Sequence of chain 1.A:
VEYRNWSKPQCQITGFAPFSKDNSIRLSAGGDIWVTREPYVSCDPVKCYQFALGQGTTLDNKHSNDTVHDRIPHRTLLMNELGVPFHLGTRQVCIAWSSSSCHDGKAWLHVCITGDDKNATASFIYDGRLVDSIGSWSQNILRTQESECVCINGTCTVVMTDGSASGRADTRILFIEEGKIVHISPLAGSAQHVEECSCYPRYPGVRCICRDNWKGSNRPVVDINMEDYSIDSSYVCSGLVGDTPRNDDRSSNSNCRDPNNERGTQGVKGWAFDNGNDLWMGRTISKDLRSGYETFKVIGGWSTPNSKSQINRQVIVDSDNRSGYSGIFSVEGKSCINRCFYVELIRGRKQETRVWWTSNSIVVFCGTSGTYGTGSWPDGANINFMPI

Sequence of chain 1.B:
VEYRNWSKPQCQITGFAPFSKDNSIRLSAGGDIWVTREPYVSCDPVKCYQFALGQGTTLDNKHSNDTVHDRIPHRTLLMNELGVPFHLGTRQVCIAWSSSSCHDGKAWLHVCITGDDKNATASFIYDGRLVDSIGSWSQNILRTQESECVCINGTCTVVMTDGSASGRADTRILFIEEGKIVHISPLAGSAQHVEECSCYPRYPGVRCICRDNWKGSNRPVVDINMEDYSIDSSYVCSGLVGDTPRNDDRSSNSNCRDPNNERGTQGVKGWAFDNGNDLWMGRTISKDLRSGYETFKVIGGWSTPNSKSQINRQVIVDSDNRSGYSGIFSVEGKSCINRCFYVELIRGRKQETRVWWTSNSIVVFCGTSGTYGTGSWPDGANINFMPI

Binding-site contacts:
Ligand atom C8 contacts residue THR374 of chain 1.B at 2.2 Å.
Ligand atom N2 contacts residue ASN119 of chain 1.A at 3.0 Å (h-bond).
Ligand atom C1 contacts residue ASN119 of chain 1.A at 1.5 Å.
Ligand atom O2 contacts residue ARG313 of chain 1.B at 2.4 Å (salt-bridge).
Ligand atom C6 contacts residue ILE311 of chain 1.B at 3.4 Å (hydrophobic).
Ligand atom O2 contacts residue GLN310 of chain 1.B at 2.9 Å (h-bond).
Ligand atom O3 contacts residue TYR372 of chain 1.B at 3.5 Å.
Ligand atom C7 contacts residue GLY373 of chain 1.B at 0.9 Å.
Ligand atom O4 contacts residue ASN312 of chain 1.B at 3.5 Å (h-bond).
Ligand atom C8 contacts residue TYR372 of chain 1.B at 2.5 Å (hydrophobic).
Ligand atom O6 contacts residue ARG313 of chain 1.B at 2.3 Å (salt-bridge).
Ligand atom N2 contacts residue GLY373 of chain 1.B at 1.8 Å.
Ligand atom O3 contacts residue GLY373 of chain 1.B at 3.4 Å (h-bond).
Ligand atom C2 contacts residue THR374 of chain 1.B at 3.3 Å.
Ligand atom O7 contacts residue GLY373 of chain 1.B at 1.9 Å.
Ligand atom C8 contacts residue GLY373 of chain 1.B at 0.6 Å.
Ligand atom C7 contacts residue TYR372 of chain 1.B at 2.3 Å (hydrophobic).
Ligand atom C7 contacts residue THR374 of chain 1.B at 2.9 Å.
Ligand atom C6 contacts residue ARG313 of chain 1.B at 3.5 Å.
Ligand atom C3 contacts residue ASN312 of chain 1.B at 3.5 Å.
Ligand atom C2 contacts residue ASN119 of chain 1.A at 2.5 Å.
Ligand atom O4 contacts residue ARG313 of chain 1.B at 3.5 Å (salt-bridge).
Ligand atom N2 contacts residue TYR372 of chain 1.B at 3.1 Å (h-bond).
Ligand atom N2 contacts residue THR374 of chain 1.B at 2.8 Å (h-bond).
Ligand atom C3 contacts residue GLY373 of chain 1.B at 3.3 Å.
Ligand atom O5 contacts residue THR374 of chain 1.B at 3.6 Å (h-bond).
Ligand atom C2 contacts residue GLY373 of chain 1.B at 3.1 Å.
Ligand atom O7 contacts residue ASN119 of chain 1.A at 2.9 Å (h-bond).
Ligand atom O5 contacts residue ASN119 of chain 1.A at 2.4 Å (h-bond).
Ligand atom O2 contacts residue ARG313 of chain 1.B at 3.4 Å (salt-bridge).
Ligand atom C1 contacts residue ARG313 of chain 1.B at 3.3 Å.
Ligand atom O3 contacts residue ASN312 of chain 1.B at 2.7 Å (h-bond).
Ligand atom O7 contacts residue TYR372 of chain 1.B at 1.6 Å (h-bond).
Ligand atom C8 contacts residue ASN119 of chain 1.A at 3.1 Å.
Ligand atom C7 contacts residue ASN119 of chain 1.A at 3.1 Å.
Ligand atom O7 contacts residue ASN312 of chain 1.B at 3.4 Å (h-bond).
Ligand atom C1 contacts residue THR374 of chain 1.B at 2.7 Å.
Ligand atom O5 contacts residue ARG313 of chain 1.B at 3.5 Å.
Ligand atom C2 contacts residue ARG313 of chain 1.B at 3.5 Å.
Ligand atom O6 contacts residue ILE311 of chain 1.B at 2.9 Å.

A small-molecule ligand and the protein it binds are described below.
Small molecule (SMILES): CC(=O)N[C@H]1[C@H](O[C@H]2[C@H](O)[C@@H](NC(C)=O)CO[C@@H]2CO[C@H]2O[C@H](CO)[C@@H](O)[C@H](O)[C@@H]2O)O[C@H](CO)[C@@H](O[C@@H]2O[C@H](CO)[C@@H](O)[C@H](O[C@H]3O[C@H](CO)[C@@H](O)[C@H](O)[C@@H]3O[C@H]3O[C@H](CO)C(O)C(O)[C@@H]3O)[C@@H]2O)[C@@H]1O